Binding-site contacts:
Ligand atom C7 contacts residue ASN267 of chain 1.C at 4.0 Å.
Ligand atom N2 contacts residue ASN267 of chain 1.C at 4.5 Å.
Ligand atom O7 contacts residue ASN267 of chain 1.C at 4.3 Å.
Ligand atom C8 contacts residue ASN267 of chain 1.C at 3.9 Å.
Ligand atom C7 contacts residue ASN269 of chain 1.C at 3.8 Å.
Ligand atom C2 contacts residue ASN269 of chain 1.C at 2.4 Å.
Ligand atom C1 contacts residue ASN269 of chain 1.C at 1.4 Å.
Ligand atom O5 contacts residue ASN269 of chain 1.C at 2.3 Å (h-bond).
Ligand atom O7 contacts residue ASN269 of chain 1.C at 4.1 Å.
Ligand atom N2 contacts residue ASN269 of chain 1.C at 3.0 Å (h-bond).
Ligand atom C5 contacts residue ASN269 of chain 1.C at 3.6 Å.
Ligand atom C4 contacts residue ASN269 of chain 1.C at 4.2 Å.
Ligand atom C3 contacts residue ASN269 of chain 1.C at 3.8 Å.

A small-molecule ligand and the protein it binds are described below.
Small molecule (SMILES): CC(=O)N[C@@H]1[C@@H](O)[C@H](O)[C@@H](CO)O[C@H]1O

Sequence of chain 1.C:
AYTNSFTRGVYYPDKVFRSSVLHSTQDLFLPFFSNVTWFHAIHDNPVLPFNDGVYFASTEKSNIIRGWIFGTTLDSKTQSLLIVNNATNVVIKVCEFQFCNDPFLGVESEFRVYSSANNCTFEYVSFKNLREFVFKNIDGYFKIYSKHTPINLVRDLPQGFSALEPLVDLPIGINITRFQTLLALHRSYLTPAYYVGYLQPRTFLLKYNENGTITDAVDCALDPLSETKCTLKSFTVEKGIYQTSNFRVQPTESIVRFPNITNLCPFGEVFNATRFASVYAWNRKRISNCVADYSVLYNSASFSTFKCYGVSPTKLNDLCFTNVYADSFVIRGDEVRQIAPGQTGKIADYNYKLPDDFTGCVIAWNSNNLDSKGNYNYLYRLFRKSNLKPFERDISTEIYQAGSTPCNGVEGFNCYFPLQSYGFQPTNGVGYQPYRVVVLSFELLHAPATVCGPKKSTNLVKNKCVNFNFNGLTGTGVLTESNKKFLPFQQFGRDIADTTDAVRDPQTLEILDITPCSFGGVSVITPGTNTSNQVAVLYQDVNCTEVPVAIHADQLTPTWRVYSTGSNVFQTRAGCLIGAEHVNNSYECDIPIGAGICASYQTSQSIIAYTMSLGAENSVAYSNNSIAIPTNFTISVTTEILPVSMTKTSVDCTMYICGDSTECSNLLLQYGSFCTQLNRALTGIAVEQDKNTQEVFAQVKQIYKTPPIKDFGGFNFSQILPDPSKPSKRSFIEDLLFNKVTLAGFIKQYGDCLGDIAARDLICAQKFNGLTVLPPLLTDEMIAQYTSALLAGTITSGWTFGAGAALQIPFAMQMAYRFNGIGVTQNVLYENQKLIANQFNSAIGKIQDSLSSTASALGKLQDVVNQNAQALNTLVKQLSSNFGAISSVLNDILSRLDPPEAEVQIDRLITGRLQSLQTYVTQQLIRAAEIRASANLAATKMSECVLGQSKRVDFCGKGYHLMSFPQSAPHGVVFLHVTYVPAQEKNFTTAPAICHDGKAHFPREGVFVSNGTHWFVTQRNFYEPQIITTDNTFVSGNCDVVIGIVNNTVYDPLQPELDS